Sequence of chain 1.N:
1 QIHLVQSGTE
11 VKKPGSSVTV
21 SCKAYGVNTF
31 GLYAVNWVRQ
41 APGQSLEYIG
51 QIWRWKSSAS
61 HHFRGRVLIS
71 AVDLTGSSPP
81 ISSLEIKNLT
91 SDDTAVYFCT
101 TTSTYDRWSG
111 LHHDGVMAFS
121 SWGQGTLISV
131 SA

This protein binds this small molecule.
Small molecule (SMILES): CC(=O)N[C@H]1[C@H](O[C@H]2[C@H](O)[C@@H](NC(C)=O)CO[C@@H]2CO)O[C@H](CO)[C@@H](O[C@@H]2O[C@H](CO)[C@@H](O)[C@H](O)[C@@H]2O)[C@@H]1O

Binding-site contacts:
Ligand atom O7 contacts residue TYR25 of chain 1.N at 3.5 Å.
Ligand atom O3 contacts residue GLY26 of chain 1.N at 4.0 Å.
Ligand atom C5 contacts residue ASN244 of chain 1.D at 3.6 Å.
Ligand atom C3 contacts residue HIS3 of chain 1.N at 3.8 Å.
Ligand atom O7 contacts residue ASN244 of chain 1.D at 4.4 Å.
Ligand atom C7 contacts residue ASN244 of chain 1.D at 3.9 Å.
Ligand atom C1 contacts residue THR246 of chain 1.D at 3.2 Å.
Ligand atom O6 contacts residue ASN247 of chain 1.D at 3.7 Å.
Ligand atom O5 contacts residue THR246 of chain 1.D at 3.2 Å (h-bond).
Ligand atom C6 contacts residue GLN1 of chain 1.N at 4.3 Å.
Ligand atom C1 contacts residue HIS3 of chain 1.N at 4.3 Å.
Ligand atom C2 contacts residue ASN244 of chain 1.D at 2.4 Å.
Ligand atom C4 contacts residue ASN244 of chain 1.D at 4.2 Å.
Ligand atom C2 contacts residue HIS3 of chain 1.N at 4.3 Å.
Ligand atom O5 contacts residue ASN247 of chain 1.D at 3.5 Å.
Ligand atom C6 contacts residue THR246 of chain 1.D at 3.7 Å.
Ligand atom C4 contacts residue THR246 of chain 1.D at 4.5 Å.
Ligand atom C1 contacts residue ASN247 of chain 1.D at 4.1 Å.
Ligand atom C3 contacts residue ASN244 of chain 1.D at 3.8 Å.
Ligand atom N2 contacts residue ASN244 of chain 1.D at 2.8 Å (h-bond).
Ligand atom C8 contacts residue ASN28 of chain 1.N at 3.6 Å.
Ligand atom O5 contacts residue ASN244 of chain 1.D at 2.4 Å (h-bond).
Ligand atom C2 contacts residue TYR25 of chain 1.N at 4.5 Å (hydrophobic).
Ligand atom O3 contacts residue HIS3 of chain 1.N at 4.2 Å.
Ligand atom O6 contacts residue GLN1 of chain 1.N at 3.5 Å (h-bond).
Ligand atom C5 contacts residue HIS3 of chain 1.N at 4.5 Å.
Ligand atom C8 contacts residue GLY26 of chain 1.N at 4.1 Å.
Ligand atom O6 contacts residue TYR25 of chain 1.N at 3.5 Å.
Ligand atom C1 contacts residue ASN244 of chain 1.D at 1.4 Å.
Ligand atom O6 contacts residue THR246 of chain 1.D at 2.4 Å (h-bond).
Ligand atom C6 contacts residue TYR25 of chain 1.N at 4.2 Å (hydrophobic).
Ligand atom C2 contacts residue THR246 of chain 1.D at 4.5 Å.
Ligand atom C5 contacts residue THR246 of chain 1.D at 3.3 Å.

Sequence of chain 1.D:
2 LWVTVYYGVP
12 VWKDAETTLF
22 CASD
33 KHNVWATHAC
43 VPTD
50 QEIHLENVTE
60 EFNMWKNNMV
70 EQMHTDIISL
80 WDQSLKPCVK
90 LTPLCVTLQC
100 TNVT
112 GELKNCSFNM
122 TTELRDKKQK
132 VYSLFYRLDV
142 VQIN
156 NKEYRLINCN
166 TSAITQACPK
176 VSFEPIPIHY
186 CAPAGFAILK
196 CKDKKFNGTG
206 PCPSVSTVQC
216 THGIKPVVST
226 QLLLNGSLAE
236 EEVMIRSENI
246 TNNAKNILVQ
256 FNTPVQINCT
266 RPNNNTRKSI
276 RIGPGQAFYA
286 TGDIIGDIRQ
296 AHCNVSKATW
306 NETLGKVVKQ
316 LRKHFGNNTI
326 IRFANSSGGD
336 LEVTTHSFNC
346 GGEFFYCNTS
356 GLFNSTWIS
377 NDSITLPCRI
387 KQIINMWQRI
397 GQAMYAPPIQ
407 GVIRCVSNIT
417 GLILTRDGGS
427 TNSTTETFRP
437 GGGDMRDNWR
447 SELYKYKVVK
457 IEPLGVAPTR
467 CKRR